Sequence of chain 1.D:
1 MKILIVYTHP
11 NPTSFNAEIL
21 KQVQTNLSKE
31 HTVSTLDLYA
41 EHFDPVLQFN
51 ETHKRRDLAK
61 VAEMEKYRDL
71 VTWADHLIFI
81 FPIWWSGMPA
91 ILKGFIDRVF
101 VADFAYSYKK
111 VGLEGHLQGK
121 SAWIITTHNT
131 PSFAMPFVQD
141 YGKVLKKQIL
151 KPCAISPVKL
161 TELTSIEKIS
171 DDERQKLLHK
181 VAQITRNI

A protein and the small-molecule ligand that binds it are described below.
Small molecule (SMILES): CC1=CC(=O)c2ccccc2C1=O

Sequence of chain 1.C:
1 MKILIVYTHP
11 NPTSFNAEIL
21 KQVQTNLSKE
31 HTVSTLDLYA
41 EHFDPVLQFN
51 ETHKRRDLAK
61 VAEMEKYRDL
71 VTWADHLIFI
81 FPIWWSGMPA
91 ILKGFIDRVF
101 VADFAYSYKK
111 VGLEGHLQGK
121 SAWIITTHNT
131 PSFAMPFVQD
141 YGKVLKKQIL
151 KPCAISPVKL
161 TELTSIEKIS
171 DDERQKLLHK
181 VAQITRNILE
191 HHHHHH

Binding-site contacts:
Ligand atom C8K contacts residue FAD1 of chain 1.K at 3.4 Å.
Ligand atom C7K contacts residue GLU167 of chain 1.D at 4.3 Å.
Ligand atom C11 contacts residue FAD1 of chain 1.K at 3.6 Å.
Ligand atom C9K contacts residue TYR108 of chain 1.C at 3.7 Å (hydrophobic).
Ligand atom C7K contacts residue TYR108 of chain 1.C at 3.1 Å (hydrophobic).
Ligand atom C3K contacts residue FAD1 of chain 1.K at 3.6 Å.
Ligand atom C10 contacts residue FAD1 of chain 1.K at 3.3 Å.
Ligand atom C8K contacts residue TYR108 of chain 1.C at 2.9 Å (hydrophobic).
Ligand atom C8K contacts residue ARG55 of chain 1.C at 3.2 Å.
Ligand atom C7K contacts residue ASN129 of chain 1.D at 3.4 Å.
Ligand atom C10 contacts residue TYR108 of chain 1.C at 4.5 Å (hydrophobic).
Ligand atom O4K contacts residue FAD1 of chain 1.K at 3.0 Å.
Ligand atom C7K contacts residue ARG55 of chain 1.C at 3.8 Å.
Ligand atom C9K contacts residue TYR106 of chain 1.C at 3.0 Å (hydrophobic).
Ligand atom C9K contacts residue ARG55 of chain 1.C at 4.3 Å.
Ligand atom C1K contacts residue LEU113 of chain 1.C at 4.3 Å (hydrophobic).
Ligand atom C6K contacts residue ASN129 of chain 1.D at 3.5 Å.
Ligand atom C4K contacts residue FAD1 of chain 1.K at 3.2 Å.
Ligand atom O4K contacts residue THR130 of chain 1.D at 4.3 Å.
Ligand atom C5K contacts residue FAD1 of chain 1.K at 3.2 Å.
Ligand atom O4K contacts residue ASN129 of chain 1.D at 4.0 Å.
Ligand atom C2K contacts residue FAD1 of chain 1.K at 3.4 Å.
Ligand atom C1K contacts residue TRP85 of chain 1.D at 4.3 Å (hydrophobic).
Ligand atom O1K contacts residue TRP85 of chain 1.D at 3.3 Å.
Ligand atom C11 contacts residue TYR141 of chain 1.D at 3.9 Å (hydrophobic).
Ligand atom C7K contacts residue FAD1 of chain 1.K at 3.4 Å.
Ligand atom C2K contacts residue LEU113 of chain 1.C at 3.9 Å (hydrophobic).
Ligand atom C9K contacts residue FAD1 of chain 1.K at 3.3 Å.
Ligand atom C3K contacts residue LEU113 of chain 1.C at 4.1 Å (hydrophobic).
Ligand atom C1K contacts residue FAD1 of chain 1.K at 3.3 Å.
Ligand atom C2K contacts residue TRP85 of chain 1.D at 4.1 Å (hydrophobic).
Ligand atom C8K contacts residue TYR106 of chain 1.C at 3.4 Å (hydrophobic).
Ligand atom C6K contacts residue TYR108 of chain 1.C at 3.7 Å (hydrophobic).
Ligand atom C5K contacts residue TYR108 of chain 1.C at 4.3 Å (hydrophobic).
Ligand atom C6K contacts residue FAD1 of chain 1.K at 3.5 Å.
Ligand atom C1K contacts residue TYR106 of chain 1.C at 4.4 Å (hydrophobic).
Ligand atom O1K contacts residue FAD1 of chain 1.K at 3.4 Å (h-bond).
Ligand atom O1K contacts residue TYR106 of chain 1.C at 3.8 Å.
Ligand atom C10 contacts residue TYR106 of chain 1.C at 4.0 Å (hydrophobic).